Sequence of chain 1.C:
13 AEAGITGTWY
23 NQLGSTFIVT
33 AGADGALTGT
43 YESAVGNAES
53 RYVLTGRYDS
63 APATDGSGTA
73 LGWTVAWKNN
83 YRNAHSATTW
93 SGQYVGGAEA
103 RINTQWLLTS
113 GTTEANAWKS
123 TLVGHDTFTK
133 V

Binding-site contacts:
Ligand atom C contacts residue TRP120 of chain 1.C at 4.3 Å (hydrophobic).
Ligand atom CB contacts residue TRP79 of chain 2.A at 4.1 Å (hydrophobic).
Ligand atom NE2 contacts residue THR90 of chain 2.A at 3.9 Å.
Ligand atom NE2 contacts residue ALA86 of chain 2.A at 4.2 Å.
Ligand atom CG contacts residue TYR54 of chain 2.A at 4.0 Å (hydrophobic).
Ligand atom CD contacts residue THR90 of chain 2.A at 3.9 Å.
Ligand atom O contacts residue SER45 of chain 2.A at 2.8 Å.
Ligand atom NE2 contacts residue TRP79 of chain 2.A at 3.8 Å.
Ligand atom CB contacts residue TYR54 of chain 2.A at 4.0 Å (hydrophobic).
Ligand atom ND1 contacts residue TRP120 of chain 1.C at 4.1 Å.
Ligand atom CG contacts residue VAL47 of chain 2.A at 3.8 Å (hydrophobic).
Ligand atom CD contacts residue VAL47 of chain 2.A at 4.3 Å (hydrophobic).
Ligand atom CD contacts residue LEU25 of chain 2.A at 4.3 Å (hydrophobic).
Ligand atom CG contacts residue TRP79 of chain 2.A at 3.9 Å (hydrophobic).
Ligand atom OE1 contacts residue LEU110 of chain 2.A at 3.9 Å.
Ligand atom O contacts residue SER27 of chain 2.A at 4.3 Å.
Ligand atom CE1 contacts residue LEU110 of chain 2.A at 4.3 Å (hydrophobic).
Ligand atom CE1 contacts residue TRP79 of chain 2.A at 3.6 Å (hydrophobic).
Ligand atom C contacts residue SER45 of chain 2.A at 3.8 Å.
Ligand atom CB contacts residue SER45 of chain 2.A at 3.7 Å.
Ligand atom OE1 contacts residue THR90 of chain 2.A at 2.8 Å (h-bond).
Ligand atom CE1 contacts residue SER88 of chain 2.A at 4.3 Å.
Ligand atom CB contacts residue TRP120 of chain 1.C at 3.9 Å (hydrophobic).
Ligand atom CB contacts residue TRP120 of chain 1.C at 3.8 Å (hydrophobic).
Ligand atom NE2 contacts residue SER88 of chain 2.A at 3.2 Å (h-bond).
Ligand atom CG contacts residue ALA117 of chain 1.C at 4.1 Å (hydrophobic).
Ligand atom CD contacts residue TRP120 of chain 1.C at 4.2 Å (hydrophobic).
Ligand atom CD contacts residue TRP120 of chain 1.C at 3.8 Å (hydrophobic).
Ligand atom CA contacts residue TRP120 of chain 1.C at 3.6 Å (hydrophobic).
Ligand atom N contacts residue TRP120 of chain 1.C at 3.8 Å.
Ligand atom CA contacts residue LEU25 of chain 2.A at 4.3 Å (hydrophobic).
Ligand atom CA contacts residue SER45 of chain 2.A at 4.0 Å.
Ligand atom NE2 contacts residue TRP108 of chain 2.A at 3.4 Å.
Ligand atom OE1 contacts residue TRP79 of chain 2.A at 3.8 Å.
Ligand atom NE2 contacts residue LEU110 of chain 2.A at 4.0 Å.
Ligand atom CG contacts residue TRP120 of chain 1.C at 4.1 Å (hydrophobic).
Ligand atom CD2 contacts residue SER88 of chain 2.A at 3.9 Å.
Ligand atom CB contacts residue TRP79 of chain 2.A at 4.2 Å (hydrophobic).
Ligand atom CG contacts residue TRP120 of chain 1.C at 4.2 Å (hydrophobic).
Ligand atom O contacts residue LEU25 of chain 2.A at 3.6 Å.

Sequence of chain 2.A:
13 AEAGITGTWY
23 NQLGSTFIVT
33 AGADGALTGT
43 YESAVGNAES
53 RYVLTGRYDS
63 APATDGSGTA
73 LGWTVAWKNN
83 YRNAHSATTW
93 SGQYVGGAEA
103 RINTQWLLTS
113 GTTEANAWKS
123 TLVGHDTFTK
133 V

A small-molecule ligand and the protein it binds are described below.
Small molecule (SMILES): CC.NC(=O)CC[C@@H]1NC(=O)[C@@H]2CCCN2C(=O)[C@H](Cc2c[nH]cn2)NC(=O)[C@@H](N)CSSC[C@@H](C(N)=O)NC(=O)[C@@H]2CCCN2C(=O)[C@@H]2CCCN2C(=O)CNC1=O